Sequence of chain 1.I:
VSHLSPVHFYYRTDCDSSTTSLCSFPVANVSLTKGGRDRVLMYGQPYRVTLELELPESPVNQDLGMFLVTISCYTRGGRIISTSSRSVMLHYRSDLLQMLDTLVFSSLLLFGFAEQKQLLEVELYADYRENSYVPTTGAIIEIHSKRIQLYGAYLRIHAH

Binding-site contacts:
Ligand atom C8 contacts residue ARG146 of chain 1.I at 4.0 Å.
Ligand atom C5 contacts residue ASN99 of chain 1.I at 3.2 Å.
Ligand atom O4 contacts residue ARG146 of chain 1.I at 3.7 Å.
Ligand atom C4 contacts residue GLY147 of chain 1.I at 3.8 Å.
Ligand atom C2 contacts residue ASN99 of chain 1.I at 2.5 Å.
Ligand atom C6 contacts residue TYR144 of chain 1.I at 3.3 Å (hydrophobic).
Ligand atom N2 contacts residue ARG146 of chain 1.I at 4.0 Å.
Ligand atom C7 contacts residue ASN99 of chain 1.I at 4.5 Å.
Ligand atom O3 contacts residue ASN99 of chain 1.I at 2.9 Å (h-bond).
Ligand atom O6 contacts residue TYR144 of chain 1.I at 4.2 Å.
Ligand atom C5 contacts residue TYR144 of chain 1.I at 3.9 Å (hydrophobic).
Ligand atom N2 contacts residue ASN99 of chain 1.I at 3.8 Å.
Ligand atom O3 contacts residue GLY147 of chain 1.I at 3.0 Å (h-bond).
Ligand atom O6 contacts residue ASN99 of chain 1.I at 2.8 Å (h-bond).
Ligand atom C4 contacts residue ARG146 of chain 1.I at 4.2 Å.
Ligand atom O5 contacts residue ASN99 of chain 1.I at 2.4 Å (h-bond).
Ligand atom C3 contacts residue ASN99 of chain 1.I at 3.2 Å.
Ligand atom O3 contacts residue GLY148 of chain 1.I at 4.0 Å.
Ligand atom C1 contacts residue ASN99 of chain 1.I at 1.4 Å.
Ligand atom C4 contacts residue ASN99 of chain 1.I at 3.8 Å.
Ligand atom C3 contacts residue GLY147 of chain 1.I at 3.9 Å.
Ligand atom C6 contacts residue GLY147 of chain 1.I at 4.4 Å.
Ligand atom C7 contacts residue ARG146 of chain 1.I at 3.4 Å.
Ligand atom O6 contacts residue GLY147 of chain 1.I at 4.4 Å.
Ligand atom C6 contacts residue ASN99 of chain 1.I at 3.3 Å.
Ligand atom O5 contacts residue TYR144 of chain 1.I at 3.7 Å.
Ligand atom C3 contacts residue ARG146 of chain 1.I at 3.6 Å.
Ligand atom O7 contacts residue ARG146 of chain 1.I at 3.0 Å (salt-bridge).
Ligand atom O7 contacts residue ASN99 of chain 1.I at 4.4 Å.
Ligand atom C2 contacts residue ARG146 of chain 1.I at 4.3 Å.

This small molecule binds to this protein.
Small molecule (SMILES): CC(=O)N[C@H]1[C@H](O[C@H]2[C@H](O)[C@@H](NC(C)=O)CO[C@@H]2CO)O[C@H](CO)[C@@H](O)[C@@H]1O